Sequence of chain 35.F:
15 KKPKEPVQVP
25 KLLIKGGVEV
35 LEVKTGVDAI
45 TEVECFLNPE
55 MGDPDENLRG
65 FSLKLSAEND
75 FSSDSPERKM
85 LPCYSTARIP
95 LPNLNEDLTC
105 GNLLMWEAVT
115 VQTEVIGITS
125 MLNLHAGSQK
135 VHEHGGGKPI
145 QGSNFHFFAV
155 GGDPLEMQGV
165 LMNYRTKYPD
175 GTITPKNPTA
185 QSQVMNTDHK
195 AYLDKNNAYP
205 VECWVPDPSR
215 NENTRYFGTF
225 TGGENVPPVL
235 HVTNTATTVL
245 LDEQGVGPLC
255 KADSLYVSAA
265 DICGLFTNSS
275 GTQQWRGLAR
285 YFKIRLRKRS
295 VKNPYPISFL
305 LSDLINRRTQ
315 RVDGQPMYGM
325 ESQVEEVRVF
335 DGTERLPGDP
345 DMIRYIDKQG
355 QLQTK

Sequence of chain 34.F:
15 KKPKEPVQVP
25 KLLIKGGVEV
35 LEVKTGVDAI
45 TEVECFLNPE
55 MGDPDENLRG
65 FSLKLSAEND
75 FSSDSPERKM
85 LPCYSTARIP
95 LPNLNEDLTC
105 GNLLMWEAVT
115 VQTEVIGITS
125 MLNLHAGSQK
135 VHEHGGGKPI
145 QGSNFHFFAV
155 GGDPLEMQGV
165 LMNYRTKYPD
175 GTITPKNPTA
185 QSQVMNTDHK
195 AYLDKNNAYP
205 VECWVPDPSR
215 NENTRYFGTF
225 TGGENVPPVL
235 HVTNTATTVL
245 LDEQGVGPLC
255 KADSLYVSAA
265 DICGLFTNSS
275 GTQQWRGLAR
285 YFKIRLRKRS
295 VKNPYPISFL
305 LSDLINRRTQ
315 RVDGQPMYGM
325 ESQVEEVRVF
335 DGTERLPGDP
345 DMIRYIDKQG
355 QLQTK

Binding-site contacts:
Ligand atom O8 contacts residue LYS68 of chain 35.F at 3.1 Å.
Ligand atom C10 contacts residue GLN278 of chain 35.F at 4.1 Å.
Ligand atom O4 contacts residue ASP74 of chain 34.F at 4.0 Å.
Ligand atom O1B contacts residue LYS68 of chain 35.F at 3.0 Å (salt-bridge).
Ligand atom C11 contacts residue PHE65 of chain 35.F at 4.0 Å (hydrophobic).
Ligand atom C6 contacts residue ASN272 of chain 35.F at 3.6 Å.
Ligand atom O8 contacts residue GLN278 of chain 35.F at 3.5 Å (h-bond).
Ligand atom O1A contacts residue SER274 of chain 35.F at 3.8 Å.
Ligand atom C9 contacts residue LEU67 of chain 35.F at 3.4 Å (hydrophobic).
Ligand atom O1B contacts residue THR276 of chain 35.F at 2.4 Å (h-bond).
Ligand atom O9 contacts residue LYS68 of chain 35.F at 2.5 Å (salt-bridge).
Ligand atom O9 contacts residue GLN278 of chain 35.F at 4.1 Å.
Ligand atom C6 contacts residue LYS68 of chain 35.F at 4.0 Å.
Ligand atom O10 contacts residue LEU62 of chain 35.F at 3.2 Å.
Ligand atom O1A contacts residue THR276 of chain 35.F at 3.3 Å (h-bond).
Ligand atom C11 contacts residue HIS138 of chain 31.F at 3.1 Å.
Ligand atom O10 contacts residue PHE75 of chain 34.F at 3.9 Å.
Ligand atom C9 contacts residue LYS68 of chain 35.F at 3.6 Å.
Ligand atom N5 contacts residue ASN272 of chain 35.F at 3.2 Å (h-bond).
Ligand atom O1B contacts residue ASN272 of chain 35.F at 3.4 Å (h-bond).
Ligand atom C10 contacts residue ASN272 of chain 35.F at 3.9 Å.
Ligand atom N5 contacts residue GLN278 of chain 35.F at 3.9 Å.
Ligand atom O8 contacts residue THR276 of chain 35.F at 3.9 Å.
Ligand atom C10 contacts residue LEU62 of chain 35.F at 3.6 Å (hydrophobic).
Ligand atom C11 contacts residue ASN272 of chain 35.F at 3.6 Å.
Ligand atom O7 contacts residue LEU62 of chain 35.F at 3.9 Å.
Ligand atom C7 contacts residue GLN278 of chain 35.F at 3.9 Å.
Ligand atom O9 contacts residue LEU67 of chain 35.F at 2.3 Å.
Ligand atom C11 contacts residue THR276 of chain 35.F at 3.2 Å.
Ligand atom C1 contacts residue ASN272 of chain 35.F at 3.9 Å.
Ligand atom C11 contacts residue GLN278 of chain 35.F at 3.5 Å.
Ligand atom O8 contacts residue ASN272 of chain 35.F at 3.3 Å (h-bond).
Ligand atom C8 contacts residue LYS68 of chain 35.F at 3.5 Å.
Ligand atom C11 contacts residue PHE270 of chain 35.F at 3.9 Å (hydrophobic).
Ligand atom C1 contacts residue THR276 of chain 35.F at 3.1 Å.
Ligand atom C11 contacts residue LEU62 of chain 35.F at 3.9 Å (hydrophobic).
Ligand atom C9 contacts residue GLN278 of chain 35.F at 3.3 Å.
Ligand atom C11 contacts residue PHE75 of chain 34.F at 3.5 Å (hydrophobic).
Ligand atom C8 contacts residue GLN278 of chain 35.F at 3.7 Å.
Ligand atom O1A contacts residue ASN272 of chain 35.F at 4.1 Å.

Sequence of chain 31.F:
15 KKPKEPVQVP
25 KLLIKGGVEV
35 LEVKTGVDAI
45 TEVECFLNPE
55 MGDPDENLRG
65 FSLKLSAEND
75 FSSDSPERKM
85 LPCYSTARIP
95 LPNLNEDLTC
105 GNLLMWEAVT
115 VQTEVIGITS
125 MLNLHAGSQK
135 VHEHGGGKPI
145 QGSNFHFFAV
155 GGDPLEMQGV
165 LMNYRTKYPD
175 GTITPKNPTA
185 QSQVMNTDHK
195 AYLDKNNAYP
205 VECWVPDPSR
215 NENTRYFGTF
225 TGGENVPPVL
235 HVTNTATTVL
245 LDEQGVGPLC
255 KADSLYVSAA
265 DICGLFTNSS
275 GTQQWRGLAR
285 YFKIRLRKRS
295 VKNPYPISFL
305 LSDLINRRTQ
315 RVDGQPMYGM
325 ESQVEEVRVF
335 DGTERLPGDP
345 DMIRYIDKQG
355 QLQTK

The small molecule below binds the protein below.
Small molecule (SMILES): CC(=O)N[C@H]1[C@H]([C@H](O)[C@H](O)CO)O[C@@](O[C@H](CO)[C@@H](O)[C@@H]2O[C@@H](C(=O)O)C[C@H](O)[C@H]2NC(C)=O)(C(=O)O)C[C@@H]1O